A small-molecule ligand and the protein it binds are described below.
Small molecule (SMILES): CC(=O)N[C@H]1[C@H](Oc2ccc([N+](=O)[O-])cc2)O[C@H](CO)[C@@H](O[C@@H]2O[C@H](CO)[C@H](O)[C@H](O)[C@H]2NC(C)=O)[C@@H]1O

Binding-site contacts:
Ligand atom O1 contacts residue LEU215 of chain 1.C at 3.6 Å.
Ligand atom C3 contacts residue ASN131 of chain 1.C at 3.5 Å.
Ligand atom CBG contacts residue LEU215 of chain 1.C at 4.1 Å (hydrophobic).
Ligand atom C2 contacts residue ASN131 of chain 1.C at 4.1 Å.
Ligand atom OAT contacts residue SER216 of chain 1.C at 3.8 Å.
Ligand atom O4 contacts residue ALA86 of chain 1.C at 4.1 Å.
Ligand atom C5 contacts residue LEU215 of chain 1.C at 4.2 Å (hydrophobic).
Ligand atom CAS contacts residue LEU215 of chain 1.C at 4.1 Å (hydrophobic).
Ligand atom O3 contacts residue ASP87 of chain 1.C at 2.5 Å (salt-bridge).
Ligand atom C6 contacts residue HIS219 of chain 1.C at 3.5 Å.
Ligand atom OBH contacts residue PRO103 of chain 1.C at 4.2 Å.
Ligand atom CBK contacts residue ASN131 of chain 1.C at 3.9 Å.
Ligand atom O3 contacts residue PHE129 of chain 1.C at 3.7 Å.
Ligand atom C6 contacts residue LEU215 of chain 1.C at 4.0 Å (hydrophobic).
Ligand atom N2 contacts residue ASN131 of chain 1.C at 3.5 Å (h-bond).
Ligand atom CBK contacts residue TRP133 of chain 1.C at 4.1 Å (hydrophobic).
Ligand atom C3 contacts residue PHE129 of chain 1.C at 3.5 Å (hydrophobic).
Ligand atom C3 contacts residue ASP87 of chain 1.C at 3.5 Å.
Ligand atom O5 contacts residue LEU215 of chain 1.C at 3.8 Å.
Ligand atom C4 contacts residue PHE129 of chain 1.C at 3.7 Å (hydrophobic).
Ligand atom OAT contacts residue LEU215 of chain 1.C at 4.1 Å.
Ligand atom O6 contacts residue HIS219 of chain 1.C at 3.6 Å.
Ligand atom C4 contacts residue ASP87 of chain 1.C at 3.5 Å.
Ligand atom C4 contacts residue LEU215 of chain 1.C at 4.2 Å (hydrophobic).
Ligand atom O4 contacts residue ASP87 of chain 1.C at 2.6 Å (salt-bridge).
Ligand atom O4 contacts residue GLY214 of chain 1.C at 3.2 Å.
Ligand atom O3 contacts residue GLY105 of chain 1.C at 3.0 Å (h-bond).
Ligand atom O3 contacts residue ASN131 of chain 1.C at 2.9 Å (h-bond).
Ligand atom O4 contacts residue LEU215 of chain 1.C at 3.0 Å (h-bond).
Ligand atom CBG contacts residue GLY105 of chain 1.C at 3.9 Å.
Ligand atom CBG contacts residue ASN131 of chain 1.C at 3.7 Å.
Ligand atom OBH contacts residue GLY104 of chain 1.C at 3.8 Å.
Ligand atom O3 contacts residue GLY104 of chain 1.C at 4.0 Å.
Ligand atom C5 contacts residue PHE129 of chain 1.C at 3.7 Å (hydrophobic).
Ligand atom OBH contacts residue LEU215 of chain 1.C at 3.3 Å.
Ligand atom C6 contacts residue SER216 of chain 1.C at 3.6 Å.
Ligand atom C2 contacts residue LEU215 of chain 1.C at 4.1 Å (hydrophobic).
Ligand atom O6 contacts residue SER216 of chain 1.C at 2.8 Å (h-bond).
Ligand atom OBH contacts residue GLY105 of chain 1.C at 3.1 Å (h-bond).
Ligand atom C6 contacts residue PHE129 of chain 1.C at 4.1 Å (hydrophobic).

Sequence of chain 1.C:
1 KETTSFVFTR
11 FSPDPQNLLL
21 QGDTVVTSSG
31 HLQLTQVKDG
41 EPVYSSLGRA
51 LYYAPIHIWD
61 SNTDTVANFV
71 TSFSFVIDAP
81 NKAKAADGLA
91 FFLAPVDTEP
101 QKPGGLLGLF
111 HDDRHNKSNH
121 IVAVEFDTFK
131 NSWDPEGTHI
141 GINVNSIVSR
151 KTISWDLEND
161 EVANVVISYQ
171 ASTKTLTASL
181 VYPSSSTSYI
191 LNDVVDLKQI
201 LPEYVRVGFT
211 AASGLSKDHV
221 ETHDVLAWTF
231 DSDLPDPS